Binding-site contacts:
Ligand atom O6 contacts residue ARG412 of chain 1.G at 3.0 Å (salt-bridge).
Ligand atom O3 contacts residue GLN263 of chain 1.G at 4.5 Å.
Ligand atom O7 contacts residue ASN265 of chain 1.G at 3.5 Å (h-bond).
Ligand atom C1 contacts residue ASN265 of chain 1.G at 1.4 Å.
Ligand atom O5 contacts residue ARG412 of chain 1.G at 3.0 Å (salt-bridge).
Ligand atom N2 contacts residue GLN263 of chain 1.G at 3.4 Å (h-bond).
Ligand atom C4 contacts residue ASN265 of chain 1.G at 4.2 Å.
Ligand atom C1 contacts residue ARG412 of chain 1.G at 4.0 Å.
Ligand atom C6 contacts residue ARG412 of chain 1.G at 3.8 Å.
Ligand atom C5 contacts residue ASN265 of chain 1.G at 3.6 Å.
Ligand atom C1 contacts residue VAL414 of chain 1.G at 4.4 Å (hydrophobic).
Ligand atom C8 contacts residue ASN265 of chain 1.G at 3.9 Å.
Ligand atom C8 contacts residue VAL302 of chain 1.G at 4.2 Å (hydrophobic).
Ligand atom C5 contacts residue ARG412 of chain 1.G at 4.0 Å.
Ligand atom N2 contacts residue ASN265 of chain 1.G at 2.8 Å (h-bond).
Ligand atom C2 contacts residue GLN263 of chain 1.G at 3.8 Å.
Ligand atom C2 contacts residue ASN265 of chain 1.G at 2.4 Å.
Ligand atom C3 contacts residue GLN263 of chain 1.G at 3.7 Å.
Ligand atom O7 contacts residue ASN301 of chain 1.G at 4.5 Å.
Ligand atom C8 contacts residue GLN263 of chain 1.G at 3.5 Å.
Ligand atom C7 contacts residue ASN265 of chain 1.G at 3.3 Å.
Ligand atom C1 contacts residue GLN263 of chain 1.G at 3.5 Å.
Ligand atom C8 contacts residue SER303 of chain 1.G at 3.5 Å.
Ligand atom C3 contacts residue ASN265 of chain 1.G at 3.6 Å.
Ligand atom O5 contacts residue ASN265 of chain 1.G at 2.4 Å (h-bond).

Sequence of chain 1.G:
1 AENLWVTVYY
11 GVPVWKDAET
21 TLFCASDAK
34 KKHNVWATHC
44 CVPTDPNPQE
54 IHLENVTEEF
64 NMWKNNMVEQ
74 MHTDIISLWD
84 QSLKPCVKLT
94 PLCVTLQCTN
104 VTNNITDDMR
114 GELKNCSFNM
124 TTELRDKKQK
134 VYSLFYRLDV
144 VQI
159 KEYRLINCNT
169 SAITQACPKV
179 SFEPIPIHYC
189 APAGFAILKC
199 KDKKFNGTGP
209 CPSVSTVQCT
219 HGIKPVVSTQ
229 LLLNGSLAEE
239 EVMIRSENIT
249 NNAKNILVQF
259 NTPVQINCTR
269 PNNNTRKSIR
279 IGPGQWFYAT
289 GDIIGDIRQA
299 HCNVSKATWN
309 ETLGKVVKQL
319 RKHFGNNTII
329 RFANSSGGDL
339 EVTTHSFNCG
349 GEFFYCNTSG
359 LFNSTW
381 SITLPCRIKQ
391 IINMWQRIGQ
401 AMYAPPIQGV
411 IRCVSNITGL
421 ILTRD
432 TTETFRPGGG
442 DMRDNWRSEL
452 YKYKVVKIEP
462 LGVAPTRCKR

The protein below binds the small molecule below.
Small molecule (SMILES): CC(=O)N[C@H]1[C@H](O[C@H]2[C@H](O)[C@@H](NC(C)=O)CO[C@@H]2CO)O[C@H](CO)[C@@H](O)[C@@H]1O